Sequence of chain 1.A:
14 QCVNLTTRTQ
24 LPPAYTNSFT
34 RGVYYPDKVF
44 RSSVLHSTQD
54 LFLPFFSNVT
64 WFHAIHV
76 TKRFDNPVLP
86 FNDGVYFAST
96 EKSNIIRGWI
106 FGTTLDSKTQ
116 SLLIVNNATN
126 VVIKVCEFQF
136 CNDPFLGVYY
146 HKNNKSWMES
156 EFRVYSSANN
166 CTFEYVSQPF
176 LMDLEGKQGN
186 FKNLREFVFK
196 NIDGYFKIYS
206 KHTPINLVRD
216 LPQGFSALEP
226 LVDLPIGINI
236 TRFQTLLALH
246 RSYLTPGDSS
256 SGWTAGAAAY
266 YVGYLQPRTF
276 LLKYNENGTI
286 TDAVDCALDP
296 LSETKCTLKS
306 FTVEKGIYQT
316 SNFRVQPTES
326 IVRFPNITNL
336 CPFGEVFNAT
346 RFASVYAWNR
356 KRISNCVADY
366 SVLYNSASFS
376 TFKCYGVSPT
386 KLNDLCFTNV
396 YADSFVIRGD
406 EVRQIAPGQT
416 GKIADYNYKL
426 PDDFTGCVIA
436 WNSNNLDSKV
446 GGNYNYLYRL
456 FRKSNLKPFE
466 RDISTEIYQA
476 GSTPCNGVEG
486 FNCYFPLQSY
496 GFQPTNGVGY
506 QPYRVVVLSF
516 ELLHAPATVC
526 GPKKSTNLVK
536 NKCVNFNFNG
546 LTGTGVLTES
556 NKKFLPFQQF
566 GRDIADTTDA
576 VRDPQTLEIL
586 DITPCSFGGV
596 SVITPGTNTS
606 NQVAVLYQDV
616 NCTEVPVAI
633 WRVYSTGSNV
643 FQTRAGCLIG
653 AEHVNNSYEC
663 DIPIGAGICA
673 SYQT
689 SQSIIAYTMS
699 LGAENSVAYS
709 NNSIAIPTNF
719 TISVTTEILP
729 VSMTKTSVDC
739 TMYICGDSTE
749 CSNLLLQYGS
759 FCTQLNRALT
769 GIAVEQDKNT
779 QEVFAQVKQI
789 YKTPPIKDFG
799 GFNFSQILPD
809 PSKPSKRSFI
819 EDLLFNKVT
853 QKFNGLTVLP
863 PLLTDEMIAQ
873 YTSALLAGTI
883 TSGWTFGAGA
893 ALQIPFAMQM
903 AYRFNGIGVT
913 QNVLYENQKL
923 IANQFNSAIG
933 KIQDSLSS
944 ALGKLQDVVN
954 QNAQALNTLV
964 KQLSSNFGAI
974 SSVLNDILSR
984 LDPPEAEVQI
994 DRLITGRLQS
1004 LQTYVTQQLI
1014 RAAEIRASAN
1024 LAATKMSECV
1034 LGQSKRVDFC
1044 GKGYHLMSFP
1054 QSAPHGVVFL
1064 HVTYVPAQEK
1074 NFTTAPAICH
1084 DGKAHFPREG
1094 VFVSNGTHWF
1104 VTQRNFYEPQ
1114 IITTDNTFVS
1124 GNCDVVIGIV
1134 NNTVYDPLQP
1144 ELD

This small molecule binds to this protein.
Small molecule (SMILES): CC(=O)N[C@@H]1[C@@H](O)[C@H](O)[C@@H](CO)O[C@H]1O

Binding-site contacts:
Ligand atom C2 contacts residue ASN165 of chain 1.A at 2.5 Å.
Ligand atom C5 contacts residue ASN165 of chain 1.A at 3.7 Å.
Ligand atom C1 contacts residue ASN165 of chain 1.A at 1.4 Å.
Ligand atom C1 contacts residue GLU132 of chain 1.A at 3.8 Å.
Ligand atom C8 contacts residue ASN164 of chain 1.A at 3.2 Å.
Ligand atom C2 contacts residue GLU132 of chain 1.A at 4.2 Å.
Ligand atom O7 contacts residue ASN164 of chain 1.A at 3.6 Å.
Ligand atom C7 contacts residue ASN164 of chain 1.A at 3.4 Å.
Ligand atom C7 contacts residue ASN165 of chain 1.A at 3.7 Å.
Ligand atom O7 contacts residue ASN165 of chain 1.A at 4.0 Å.
Ligand atom C3 contacts residue ASN165 of chain 1.A at 3.8 Å.
Ligand atom O5 contacts residue GLU132 of chain 1.A at 4.0 Å.
Ligand atom N2 contacts residue ASN164 of chain 1.A at 3.8 Å.
Ligand atom O7 contacts residue GLU132 of chain 1.A at 4.3 Å.
Ligand atom N2 contacts residue ASN165 of chain 1.A at 3.0 Å (h-bond).
Ligand atom C4 contacts residue ASN165 of chain 1.A at 4.2 Å.
Ligand atom O5 contacts residue ASN165 of chain 1.A at 2.3 Å (h-bond).